The protein below binds the small molecule below.
Small molecule (SMILES): CC[C@H](C)[C@H](NC(=O)[C@H](C)NC(=O)[C@H](CCC(=O)O)NC(=O)[C@H](C)N)C(=O)N[C@H](C(=O)N[C@H](C(=O)N[C@@H](C)C(=O)N[C@@H](CCSC)C(=O)N[C@H](C=O)C(C)C)C(C)C)[C@@H](C)CC

Binding-site contacts:
Ligand atom N contacts residue TYR157 of chain 1.A at 3.5 Å.
Ligand atom CA contacts residue ASN76 of chain 1.A at 3.1 Å.
Ligand atom CD contacts residue TYR97 of chain 1.A at 3.4 Å (hydrophobic).
Ligand atom CA contacts residue TYR157 of chain 1.A at 3.5 Å (hydrophobic).
Ligand atom CA contacts residue ASN76 of chain 1.A at 3.4 Å.
Ligand atom N contacts residue TYR7 of chain 1.A at 2.9 Å (h-bond).
Ligand atom C contacts residue ASN76 of chain 1.A at 3.2 Å.
Ligand atom CG1 contacts residue THR140 of chain 1.A at 3.2 Å.
Ligand atom O contacts residue TYR7 of chain 1.A at 3.5 Å (h-bond).
Ligand atom OE2 contacts residue SER24 of chain 1.A at 2.7 Å (h-bond).
Ligand atom CB contacts residue TRP165 of chain 1.A at 3.3 Å (hydrophobic).
Ligand atom O contacts residue ARG83 of chain 1.A at 2.8 Å (salt-bridge).
Ligand atom N contacts residue TYR97 of chain 1.A at 2.9 Å (h-bond).
Ligand atom O contacts residue THR140 of chain 1.A at 2.9 Å (h-bond).
Ligand atom CG contacts residue LYS43 of chain 1.A at 3.3 Å.
Ligand atom CG1 contacts residue THR153 of chain 1.A at 3.4 Å.
Ligand atom CB contacts residue ASN76 of chain 1.A at 3.5 Å.
Ligand atom C contacts residue TYR7 of chain 1.A at 3.2 Å (hydrophobic).
Ligand atom CG1 contacts residue ASN69 of chain 1.A at 3.3 Å.
Ligand atom CG contacts residue TYR97 of chain 1.A at 3.5 Å (hydrophobic).
Ligand atom OE1 contacts residue TYR97 of chain 1.A at 2.6 Å (h-bond).
Ligand atom C contacts residue ARG83 of chain 1.A at 3.5 Å.
Ligand atom O contacts residue LYS143 of chain 1.A at 3.1 Å (salt-bridge).
Ligand atom CG contacts residue TYR7 of chain 1.A at 3.4 Å (hydrophobic).
Ligand atom CA contacts residue TYR7 of chain 1.A at 3.3 Å (hydrophobic).
Ligand atom O contacts residue ASN69 of chain 1.A at 3.2 Å (h-bond).
Ligand atom OE2 contacts residue LYS43 of chain 1.A at 2.8 Å (salt-bridge).
Ligand atom CB contacts residue ASN76 of chain 1.A at 3.4 Å.
Ligand atom CG2 contacts residue ILE72 of chain 1.A at 3.4 Å (hydrophobic).
Ligand atom O contacts residue TYR157 of chain 1.A at 2.8 Å (h-bond).
Ligand atom O contacts residue ASN76 of chain 1.A at 3.0 Å (h-bond).
Ligand atom C contacts residue THR79 of chain 1.A at 3.5 Å.
Ligand atom CD contacts residue LYS43 of chain 1.A at 3.5 Å.
Ligand atom N contacts residue ASN76 of chain 1.A at 2.4 Å (h-bond).
Ligand atom OE1 contacts residue HIS9 of chain 1.A at 2.9 Å (h-bond).
Ligand atom CA contacts residue TYR97 of chain 1.A at 3.2 Å (hydrophobic).
Ligand atom CB contacts residue TYR97 of chain 1.A at 3.1 Å (hydrophobic).
Ligand atom CD contacts residue TYR7 of chain 1.A at 3.5 Å (hydrophobic).
Ligand atom O contacts residue TRP144 of chain 1.A at 2.6 Å (h-bond).
Ligand atom N contacts residue TYR169 of chain 1.A at 2.7 Å (h-bond).

Sequence of chain 1.A:
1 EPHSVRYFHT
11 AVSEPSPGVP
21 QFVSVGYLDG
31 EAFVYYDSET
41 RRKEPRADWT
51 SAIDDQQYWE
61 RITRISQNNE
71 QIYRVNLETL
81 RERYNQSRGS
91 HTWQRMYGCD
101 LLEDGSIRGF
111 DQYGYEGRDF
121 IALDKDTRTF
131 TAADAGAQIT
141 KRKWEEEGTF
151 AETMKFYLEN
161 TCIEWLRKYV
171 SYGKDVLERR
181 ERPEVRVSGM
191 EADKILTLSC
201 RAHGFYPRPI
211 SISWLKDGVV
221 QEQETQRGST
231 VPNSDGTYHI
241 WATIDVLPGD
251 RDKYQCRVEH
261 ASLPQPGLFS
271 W